A small-molecule ligand and the protein it binds are described below.
Small molecule (SMILES): Cc1nc2ccccc2c(=O)[nH]1

Binding-site contacts:
Ligand atom CAU contacts residue CYS332 of chain 1.A at 3.4 Å (hydrophobic).
Ligand atom NAQ contacts residue TRP358 of chain 1.A at 2.3 Å.
Ligand atom CAU contacts residue SER333 of chain 1.A at 3.2 Å.
Ligand atom CAN contacts residue CYS332 of chain 1.A at 2.1 Å (hydrophobic).
Ligand atom CAN contacts residue ALA337 of chain 1.A at 3.5 Å (hydrophobic).
Ligand atom CAK contacts residue LYS359 of chain 1.A at 3.2 Å.
Ligand atom CAG contacts residue LYS359 of chain 1.A at 3.0 Å.
Ligand atom OAC contacts residue TRP358 of chain 1.A at 1.8 Å.
Ligand atom CAG contacts residue GLN362 of chain 1.A at 3.3 Å.
Ligand atom CAK contacts residue TRP358 of chain 1.A at 2.0 Å (hydrophobic).
Ligand atom CAH contacts residue VAL347 of chain 1.A at 3.8 Å (hydrophobic).
Ligand atom CAL contacts residue TRP358 of chain 1.A at 0.9 Å (hydrophobic).
Ligand atom CAL contacts residue TYR355 of chain 1.A at 3.6 Å (hydrophobic).
Ligand atom CAT contacts residue SER333 of chain 1.A at 4.0 Å.
Ligand atom CAL contacts residue LYS359 of chain 1.A at 3.0 Å.
Ligand atom NAO contacts residue TRP358 of chain 1.A at 2.3 Å (h-bond).
Ligand atom CAT contacts residue CYS332 of chain 1.A at 2.5 Å (hydrophobic).
Ligand atom NAO contacts residue CYS332 of chain 1.A at 3.8 Å.
Ligand atom OAC contacts residue SER333 of chain 1.A at 2.6 Å (h-bond).
Ligand atom NAO contacts residue VAL339 of chain 1.A at 3.8 Å.
Ligand atom CAG contacts residue TRP358 of chain 1.A at 1.2 Å (hydrophobic).
Ligand atom CAH contacts residue TRP358 of chain 1.A at 0.5 Å (hydrophobic).
Ligand atom CAL contacts residue ARG354 of chain 1.A at 4.0 Å.
Ligand atom CAN contacts residue SER333 of chain 1.A at 3.8 Å.
Ligand atom CAU contacts residue TRP358 of chain 1.A at 1.5 Å (hydrophobic).
Ligand atom CAV contacts residue LYS359 of chain 1.A at 3.4 Å.
Ligand atom CAW contacts residue LYS359 of chain 1.A at 3.2 Å.
Ligand atom NAQ contacts residue SER333 of chain 1.A at 3.3 Å (h-bond).
Ligand atom CAH contacts residue LYS359 of chain 1.A at 2.9 Å.
Ligand atom CAH contacts residue TYR355 of chain 1.A at 3.1 Å (hydrophobic).
Ligand atom CAL contacts residue VAL347 of chain 1.A at 3.9 Å (hydrophobic).
Ligand atom NAQ contacts residue CYS332 of chain 1.A at 2.1 Å (h-bond).
Ligand atom OAC contacts residue CYS332 of chain 1.A at 3.8 Å.
Ligand atom CAN contacts residue TRP358 of chain 1.A at 4.0 Å (hydrophobic).
Ligand atom OAC contacts residue GLN331 of chain 1.A at 3.5 Å.
Ligand atom CAW contacts residue TRP358 of chain 1.A at 0.9 Å (hydrophobic).
Ligand atom CAT contacts residue TRP358 of chain 1.A at 2.8 Å (hydrophobic).
Ligand atom NAO contacts residue GLN362 of chain 1.A at 3.7 Å.
Ligand atom CAK contacts residue GLN362 of chain 1.A at 3.1 Å.
Ligand atom CAV contacts residue TRP358 of chain 1.A at 1.9 Å (hydrophobic).

Sequence of chain 1.A:
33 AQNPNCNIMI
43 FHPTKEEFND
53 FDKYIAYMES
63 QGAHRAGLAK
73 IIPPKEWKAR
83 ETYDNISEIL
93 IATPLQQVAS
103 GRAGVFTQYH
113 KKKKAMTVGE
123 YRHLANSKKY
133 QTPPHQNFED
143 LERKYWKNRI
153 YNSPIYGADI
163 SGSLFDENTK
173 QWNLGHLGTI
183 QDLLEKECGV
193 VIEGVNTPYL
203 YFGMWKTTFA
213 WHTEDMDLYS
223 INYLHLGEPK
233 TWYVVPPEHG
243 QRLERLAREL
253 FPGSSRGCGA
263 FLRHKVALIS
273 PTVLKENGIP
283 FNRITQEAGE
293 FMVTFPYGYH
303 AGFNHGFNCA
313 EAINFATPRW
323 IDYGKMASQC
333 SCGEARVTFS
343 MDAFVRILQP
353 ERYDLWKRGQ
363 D